A protein and the small-molecule ligand that binds it are described below.
Small molecule (SMILES): Cc1nc2n(c(=O)c1CCN1CCC(c3noc4cc(F)ccc34)CC1)CCCC2

Sequence of chain 1.B:
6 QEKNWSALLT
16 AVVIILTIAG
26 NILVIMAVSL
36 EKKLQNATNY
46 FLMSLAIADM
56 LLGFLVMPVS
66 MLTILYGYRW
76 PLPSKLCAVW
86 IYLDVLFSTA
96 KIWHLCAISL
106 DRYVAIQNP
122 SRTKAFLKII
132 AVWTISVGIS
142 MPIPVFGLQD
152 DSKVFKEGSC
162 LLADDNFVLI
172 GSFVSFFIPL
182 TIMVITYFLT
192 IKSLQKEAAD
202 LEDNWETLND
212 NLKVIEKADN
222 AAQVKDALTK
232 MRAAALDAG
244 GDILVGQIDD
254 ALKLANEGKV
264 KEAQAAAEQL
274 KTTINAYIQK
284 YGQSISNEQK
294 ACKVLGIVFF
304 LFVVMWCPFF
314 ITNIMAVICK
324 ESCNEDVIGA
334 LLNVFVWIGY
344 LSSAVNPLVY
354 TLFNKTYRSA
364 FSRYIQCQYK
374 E

Binding-site contacts:
Ligand atom C21 contacts residue THR94 of chain 1.B at 3.6 Å.
Ligand atom C04 contacts residue ASP89 of chain 1.B at 3.7 Å.
Ligand atom C01 contacts residue TRP85 of chain 1.B at 3.5 Å (hydrophobic).
Ligand atom C07 contacts residue PHE312 of chain 1.B at 3.5 Å (hydrophobic).
Ligand atom O14 contacts residue THR94 of chain 1.B at 3.4 Å (h-bond).
Ligand atom N13 contacts residue VAL90 of chain 1.B at 3.6 Å.
Ligand atom C21 contacts residue SER176 of chain 1.B at 3.6 Å.
Ligand atom C07 contacts residue TRP309 of chain 1.B at 3.7 Å (hydrophobic).
Ligand atom C17 contacts residue PHE313 of chain 1.B at 3.4 Å (hydrophobic).
Ligand atom C22 contacts residue LEU162 of chain 1.B at 3.6 Å (hydrophobic).
Ligand atom C16 contacts residue PHE313 of chain 1.B at 3.5 Å (hydrophobic).
Ligand atom C09 contacts residue PHE312 of chain 1.B at 3.7 Å (hydrophobic).
Ligand atom C18 contacts residue PHE313 of chain 1.B at 3.6 Å (hydrophobic).
Ligand atom N06 contacts residue ASP89 of chain 1.B at 2.7 Å (salt-bridge).
Ligand atom C25 contacts residue LEU162 of chain 1.B at 3.6 Å (hydrophobic).
Ligand atom C05 contacts residue PHE312 of chain 1.B at 3.6 Å (hydrophobic).
Ligand atom C08 contacts residue PHE312 of chain 1.B at 3.7 Å (hydrophobic).
Ligand atom C11 contacts residue ASP89 of chain 1.B at 3.2 Å.
Ligand atom C01 contacts residue SER65 of chain 1.B at 3.6 Å.
Ligand atom O23 contacts residue LEU162 of chain 1.B at 3.6 Å.
Ligand atom F20 contacts residue SER93 of chain 1.B at 3.4 Å.
Ligand atom C01 contacts residue TYR343 of chain 1.B at 3.2 Å (hydrophobic).
Ligand atom C21 contacts residue SER93 of chain 1.B at 3.5 Å.
Ligand atom C10 contacts residue VAL90 of chain 1.B at 3.7 Å (hydrophobic).
Ligand atom C08 contacts residue TRP309 of chain 1.B at 3.5 Å (hydrophobic).
Ligand atom O14 contacts residue VAL90 of chain 1.B at 3.8 Å.
Ligand atom C26 contacts residue ASN336 of chain 1.B at 3.4 Å.
Ligand atom F20 contacts residue ILE97 of chain 1.B at 3.1 Å.
Ligand atom C10 contacts residue ASP89 of chain 1.B at 3.7 Å.
Ligand atom C18 contacts residue SER93 of chain 1.B at 3.7 Å.
Ligand atom C28 contacts residue ASN336 of chain 1.B at 3.4 Å.
Ligand atom C17 contacts residue SER93 of chain 1.B at 3.5 Å.
Ligand atom C16 contacts residue SER93 of chain 1.B at 3.4 Å.
Ligand atom C19 contacts residue SER93 of chain 1.B at 3.6 Å.
Ligand atom C27 contacts residue ASN336 of chain 1.B at 3.0 Å.
Ligand atom C05 contacts residue ASP89 of chain 1.B at 3.7 Å.
Ligand atom N24 contacts residue LEU162 of chain 1.B at 3.5 Å.
Ligand atom C15 contacts residue SER93 of chain 1.B at 3.4 Å.
Ligand atom F20 contacts residue PHE305 of chain 1.B at 3.1 Å.
Ligand atom C07 contacts residue ASP89 of chain 1.B at 3.6 Å.